This small molecule binds to this protein.
Small molecule (SMILES): Nc1nc2c(c(=O)[nH]1)N[C@@H](/C(S)=C(/S)[C@H](O)CO[P](=O)(O)O[P](=O)(O)OC[C@H]1O[C@@H](n3cnc4c(=O)[nH]c(N)nc43)[C@H](O)[C@@H]1O)C=N2

Binding-site contacts:
Ligand atom O14 contacts residue LYS917 of chain 1.W at 3.1 Å (salt-bridge).
Ligand atom C4 contacts residue ASN653 of chain 1.W at 2.8 Å.
Ligand atom N2 contacts residue THR652 of chain 1.W at 3.1 Å (h-bond).
Ligand atom O14 contacts residue HIS531 of chain 1.W at 3.0 Å.
Ligand atom PA contacts residue SER924 of chain 1.W at 2.6 Å.
Ligand atom O1A contacts residue SER924 of chain 1.W at 2.8 Å (h-bond).
Ligand atom N16 contacts residue GLN1057 of chain 1.W at 2.8 Å (h-bond).
Ligand atom N3 contacts residue ASN653 of chain 1.W at 3.1 Å (h-bond).
Ligand atom N17 contacts residue THR915 of chain 1.W at 2.4 Å (h-bond).
Ligand atom O6 contacts residue LYS236 of chain 1.W at 2.9 Å (salt-bridge).
Ligand atom C20 contacts residue HIS1020 of chain 1.W at 3.1 Å.
Ligand atom O4' contacts residue ASN653 of chain 1.W at 3.0 Å (h-bond).
Ligand atom C16 contacts residue LYS917 of chain 1.W at 3.1 Å.
Ligand atom N8 contacts residue LYS661 of chain 1.W at 3.1 Å.
Ligand atom C5 contacts residue ASN653 of chain 1.W at 3.2 Å.
Ligand atom C17 contacts residue THR915 of chain 1.W at 3.0 Å.
Ligand atom N16 contacts residue THR915 of chain 1.W at 2.6 Å (h-bond).
Ligand atom O5' contacts residue ASN653 of chain 1.W at 3.1 Å (h-bond).
Ligand atom N2 contacts residue THR680 of chain 1.W at 3.1 Å (h-bond).
Ligand atom O3A contacts residue HIS273 of chain 1.W at 2.8 Å.
Ligand atom S13 contacts residue HIS273 of chain 1.W at 3.0 Å (h-bond).
Ligand atom N2 contacts residue ASP734 of chain 1.W at 3.0 Å (salt-bridge).
Ligand atom N15 contacts residue LYS917 of chain 1.W at 2.6 Å (salt-bridge).
Ligand atom C17 contacts residue GLN1057 of chain 1.W at 3.1 Å.
Ligand atom O2' contacts residue ASP681 of chain 1.W at 3.0 Å (salt-bridge).
Ligand atom N18 contacts residue GLN1057 of chain 1.W at 2.8 Å (h-bond).
Ligand atom O2B contacts residue VAL654 of chain 1.W at 2.6 Å.
Ligand atom S13 contacts residue ASP275 of chain 1.W at 2.4 Å (salt-bridge).
Ligand atom O14 contacts residue THR915 of chain 1.W at 3.1 Å (h-bond).
Ligand atom N9 contacts residue ASN653 of chain 1.W at 3.1 Å (h-bond).
Ligand atom O1B contacts residue ASN659 of chain 1.W at 2.9 Å (h-bond).
Ligand atom O2A contacts residue SER924 of chain 1.W at 1.7 Å (h-bond).
Ligand atom N1 contacts residue ASP734 of chain 1.W at 2.8 Å (salt-bridge).
Ligand atom C1' contacts residue ASP681 of chain 1.W at 3.1 Å.
Ligand atom C14 contacts residue HIS273 of chain 1.W at 3.0 Å.
Ligand atom O1A contacts residue VAL922 of chain 1.W at 3.0 Å (h-bond).
Ligand atom O3' contacts residue ASP681 of chain 1.W at 2.9 Å (salt-bridge).
Ligand atom S12 contacts residue HIS923 of chain 1.W at 3.1 Å (h-bond).
Ligand atom S12 contacts residue MD11 of chain 1.CD at 2.5 Å (h-bond).
Ligand atom O11 contacts residue HIS1020 of chain 1.W at 3.1 Å (h-bond).

Sequence of chain 1.W:
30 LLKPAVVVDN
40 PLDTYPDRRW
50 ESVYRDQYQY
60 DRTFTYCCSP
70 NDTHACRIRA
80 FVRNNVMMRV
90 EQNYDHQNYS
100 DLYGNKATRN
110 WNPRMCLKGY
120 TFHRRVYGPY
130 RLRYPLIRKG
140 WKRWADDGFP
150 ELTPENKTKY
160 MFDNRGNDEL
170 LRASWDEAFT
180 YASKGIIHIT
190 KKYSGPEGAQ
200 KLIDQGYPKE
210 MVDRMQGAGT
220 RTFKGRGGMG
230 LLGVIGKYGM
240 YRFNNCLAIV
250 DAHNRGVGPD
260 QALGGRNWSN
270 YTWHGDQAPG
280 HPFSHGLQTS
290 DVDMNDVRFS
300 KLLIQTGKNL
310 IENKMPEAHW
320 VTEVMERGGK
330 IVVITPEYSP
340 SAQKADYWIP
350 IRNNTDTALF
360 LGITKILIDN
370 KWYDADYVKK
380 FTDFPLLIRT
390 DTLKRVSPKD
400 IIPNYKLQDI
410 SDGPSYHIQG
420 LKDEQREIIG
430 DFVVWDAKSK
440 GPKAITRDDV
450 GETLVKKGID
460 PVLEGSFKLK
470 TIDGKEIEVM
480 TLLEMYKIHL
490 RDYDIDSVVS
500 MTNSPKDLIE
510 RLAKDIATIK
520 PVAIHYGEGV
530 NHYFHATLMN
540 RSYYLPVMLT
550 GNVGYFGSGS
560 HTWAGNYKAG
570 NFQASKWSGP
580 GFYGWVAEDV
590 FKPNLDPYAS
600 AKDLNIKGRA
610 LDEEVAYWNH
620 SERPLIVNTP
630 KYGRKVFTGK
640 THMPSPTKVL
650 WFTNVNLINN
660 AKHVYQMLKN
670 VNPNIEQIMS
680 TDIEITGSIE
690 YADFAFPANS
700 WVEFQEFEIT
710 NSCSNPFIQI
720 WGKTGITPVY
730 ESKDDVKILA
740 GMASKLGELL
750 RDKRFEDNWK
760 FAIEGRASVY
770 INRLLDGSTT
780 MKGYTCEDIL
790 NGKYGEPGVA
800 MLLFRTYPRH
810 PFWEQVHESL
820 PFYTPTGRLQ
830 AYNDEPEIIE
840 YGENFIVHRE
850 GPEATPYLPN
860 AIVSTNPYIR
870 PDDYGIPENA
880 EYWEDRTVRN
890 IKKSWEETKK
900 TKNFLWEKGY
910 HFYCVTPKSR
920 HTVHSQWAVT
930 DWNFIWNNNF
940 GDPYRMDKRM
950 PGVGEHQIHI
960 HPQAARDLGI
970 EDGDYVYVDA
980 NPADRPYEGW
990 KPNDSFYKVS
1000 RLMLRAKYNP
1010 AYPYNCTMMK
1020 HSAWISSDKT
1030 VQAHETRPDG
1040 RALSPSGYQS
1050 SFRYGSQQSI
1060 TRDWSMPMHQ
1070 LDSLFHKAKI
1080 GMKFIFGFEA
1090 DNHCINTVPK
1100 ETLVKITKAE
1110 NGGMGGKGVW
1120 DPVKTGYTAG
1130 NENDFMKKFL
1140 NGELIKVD